A small-molecule ligand and the protein it binds are described below.
Small molecule (SMILES): O=C1NC[C@H](CO)[C@@H](O)[C@@H]1O

Sequence of chain 1.B:
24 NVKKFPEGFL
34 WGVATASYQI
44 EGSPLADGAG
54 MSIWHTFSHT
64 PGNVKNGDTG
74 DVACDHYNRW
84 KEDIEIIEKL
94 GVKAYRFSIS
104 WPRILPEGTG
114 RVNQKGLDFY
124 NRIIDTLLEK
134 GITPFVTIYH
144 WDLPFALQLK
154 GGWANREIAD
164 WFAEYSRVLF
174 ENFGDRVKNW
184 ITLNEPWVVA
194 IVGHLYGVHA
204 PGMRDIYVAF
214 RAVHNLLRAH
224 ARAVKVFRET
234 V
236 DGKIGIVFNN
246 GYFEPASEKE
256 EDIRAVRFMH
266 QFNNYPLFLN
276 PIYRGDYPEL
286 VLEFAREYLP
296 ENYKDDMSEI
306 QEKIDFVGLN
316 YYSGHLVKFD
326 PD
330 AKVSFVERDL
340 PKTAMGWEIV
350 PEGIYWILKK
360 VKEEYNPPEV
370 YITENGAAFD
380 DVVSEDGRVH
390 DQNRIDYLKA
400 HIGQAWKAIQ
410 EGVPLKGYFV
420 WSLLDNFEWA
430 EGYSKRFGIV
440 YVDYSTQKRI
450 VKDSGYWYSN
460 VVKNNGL

Binding-site contacts:
Ligand atom C5 contacts residue TRP420 of chain 1.B at 3.9 Å (hydrophobic).
Ligand atom O3 contacts residue HIS143 of chain 1.B at 3.0 Å (h-bond).
Ligand atom O2 contacts residue ASN187 of chain 1.B at 2.9 Å (h-bond).
Ligand atom C4 contacts residue TRP420 of chain 1.B at 3.9 Å (hydrophobic).
Ligand atom O6 contacts residue TRP346 of chain 1.B at 3.3 Å.
Ligand atom O4 contacts residue TRP428 of chain 1.B at 3.5 Å (h-bond).
Ligand atom O3 contacts residue GLN42 of chain 1.B at 2.4 Å (h-bond).
Ligand atom C5 contacts residue GLU373 of chain 1.B at 3.8 Å.
Ligand atom C4 contacts residue GLU427 of chain 1.B at 3.8 Å.
Ligand atom O4 contacts residue GLU427 of chain 1.B at 2.8 Å (salt-bridge).
Ligand atom C2 contacts residue HIS143 of chain 1.B at 3.7 Å.
Ligand atom C6 contacts residue TRP346 of chain 1.B at 4.0 Å (hydrophobic).
Ligand atom O6 contacts residue PHE436 of chain 1.B at 4.0 Å.
Ligand atom C5 contacts residue TYR317 of chain 1.B at 3.6 Å (hydrophobic).
Ligand atom C4 contacts residue TRP428 of chain 1.B at 3.5 Å (hydrophobic).
Ligand atom C3 contacts residue TRP428 of chain 1.B at 3.8 Å (hydrophobic).
Ligand atom C2 contacts residue ASN187 of chain 1.B at 3.9 Å.
Ligand atom N contacts residue GLU188 of chain 1.B at 2.9 Å (salt-bridge).
Ligand atom C7 contacts residue GLU373 of chain 1.B at 3.5 Å.
Ligand atom C6 contacts residue TYR317 of chain 1.B at 4.0 Å (hydrophobic).
Ligand atom C6 contacts residue GLU427 of chain 1.B at 3.5 Å.
Ligand atom C6 contacts residue PHE436 of chain 1.B at 3.7 Å (hydrophobic).
Ligand atom C2 contacts residue GLU373 of chain 1.B at 2.9 Å.
Ligand atom N contacts residue GLU373 of chain 1.B at 2.8 Å (salt-bridge).
Ligand atom C3 contacts residue GLN42 of chain 1.B at 3.6 Å.
Ligand atom O4 contacts residue TRP420 of chain 1.B at 3.2 Å (h-bond).
Ligand atom O2 contacts residue GLU188 of chain 1.B at 3.8 Å.
Ligand atom O6 contacts residue GLU427 of chain 1.B at 2.7 Å (salt-bridge).
Ligand atom C3 contacts residue GLU373 of chain 1.B at 3.7 Å.
Ligand atom O2 contacts residue HIS143 of chain 1.B at 2.9 Å (h-bond).
Ligand atom O4 contacts residue GLN42 of chain 1.B at 3.0 Å (h-bond).
Ligand atom C7 contacts residue TYR317 of chain 1.B at 3.8 Å (hydrophobic).
Ligand atom O3 contacts residue TRP420 of chain 1.B at 3.4 Å.
Ligand atom O2 contacts residue GLU373 of chain 1.B at 2.6 Å (salt-bridge).
Ligand atom C3 contacts residue HIS143 of chain 1.B at 3.8 Å.
Ligand atom C7 contacts residue GLU188 of chain 1.B at 3.7 Å.
Ligand atom C6 contacts residue TRP420 of chain 1.B at 4.1 Å (hydrophobic).
Ligand atom C3 contacts residue TRP420 of chain 1.B at 3.4 Å (hydrophobic).
Ligand atom C2 contacts residue GLU188 of chain 1.B at 3.7 Å.
Ligand atom O3 contacts residue TRP428 of chain 1.B at 3.0 Å (h-bond).